This small molecule binds to this protein.
Small molecule (SMILES): CC(=O)N[C@@H]1[C@@H](O)[C@H](O)[C@@H](CO)O[C@H]1O

Sequence of chain 1.C:
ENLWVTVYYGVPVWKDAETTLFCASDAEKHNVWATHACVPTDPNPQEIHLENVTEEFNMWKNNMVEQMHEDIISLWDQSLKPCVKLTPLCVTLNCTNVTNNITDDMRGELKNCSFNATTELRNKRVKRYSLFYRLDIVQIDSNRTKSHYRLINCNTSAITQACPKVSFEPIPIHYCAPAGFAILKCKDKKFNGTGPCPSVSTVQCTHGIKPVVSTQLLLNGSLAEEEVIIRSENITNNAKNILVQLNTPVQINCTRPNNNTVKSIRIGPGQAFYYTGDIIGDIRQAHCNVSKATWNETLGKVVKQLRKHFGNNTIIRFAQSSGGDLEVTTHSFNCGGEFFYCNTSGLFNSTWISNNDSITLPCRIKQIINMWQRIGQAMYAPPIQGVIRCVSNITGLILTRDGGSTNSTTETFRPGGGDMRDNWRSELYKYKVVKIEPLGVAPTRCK

Binding-site contacts:
Ligand atom C4 contacts residue ASN349 of chain 1.C at 4.4 Å.
Ligand atom C7 contacts residue ASN349 of chain 1.C at 3.3 Å.
Ligand atom C8 contacts residue GLY348 of chain 1.C at 3.7 Å.
Ligand atom O7 contacts residue ASN349 of chain 1.C at 3.3 Å (h-bond).
Ligand atom N2 contacts residue ASN349 of chain 1.C at 2.9 Å (h-bond).
Ligand atom O6 contacts residue ARG344 of chain 1.C at 4.3 Å.
Ligand atom C2 contacts residue ASN349 of chain 1.C at 2.5 Å.
Ligand atom O5 contacts residue ASN349 of chain 1.C at 2.5 Å (h-bond).
Ligand atom O5 contacts residue ARG344 of chain 1.C at 4.4 Å.
Ligand atom C5 contacts residue ASN349 of chain 1.C at 3.8 Å.
Ligand atom C8 contacts residue ASN349 of chain 1.C at 4.2 Å.
Ligand atom C1 contacts residue ASN349 of chain 1.C at 1.5 Å.
Ligand atom C3 contacts residue ASN349 of chain 1.C at 3.9 Å.